Sequence of chain 33.A:
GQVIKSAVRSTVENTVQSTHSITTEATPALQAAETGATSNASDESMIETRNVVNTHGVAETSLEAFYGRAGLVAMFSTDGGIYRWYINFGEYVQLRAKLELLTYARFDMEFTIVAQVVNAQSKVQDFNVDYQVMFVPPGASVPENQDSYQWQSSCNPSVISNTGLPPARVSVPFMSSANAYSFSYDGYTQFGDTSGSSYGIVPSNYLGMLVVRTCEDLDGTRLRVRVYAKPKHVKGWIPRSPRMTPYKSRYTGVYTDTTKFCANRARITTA

Binding-site contacts:
Ligand atom C contacts residue LEU75 of chain 33.A at 4.2 Å (hydrophobic).
Ligand atom OXT contacts residue CYS1 of chain 33.P at 4.0 Å.
Ligand atom O contacts residue TRP154 of chain 32.A at 4.1 Å.
Ligand atom C contacts residue ARG229 of chain 33.A at 3.7 Å.
Ligand atom CA contacts residue MET78 of chain 33.A at 4.0 Å (hydrophobic).
Ligand atom CA contacts residue SER151 of chain 32.A at 4.0 Å.
Ligand atom O contacts residue ARG229 of chain 33.A at 2.9 Å (salt-bridge).
Ligand atom O contacts residue LEU75 of chain 33.A at 3.8 Å.
Ligand atom OXT contacts residue MET78 of chain 33.A at 3.5 Å (h-bond).
Ligand atom N contacts residue CYS1 of chain 33.P at 1.3 Å.
Ligand atom OXT contacts residue ASP150 of chain 32.A at 4.3 Å.
Ligand atom OXT contacts residue ARG229 of chain 33.A at 3.1 Å (salt-bridge).
Ligand atom O contacts residue ARG216 of chain 32.A at 2.9 Å (salt-bridge).
Ligand atom N contacts residue SER151 of chain 32.A at 3.5 Å (h-bond).
Ligand atom C contacts residue ARG216 of chain 32.A at 3.6 Å.
Ligand atom N contacts residue ASP150 of chain 32.A at 3.4 Å (salt-bridge).
Ligand atom CA contacts residue GLN155 of chain 32.A at 4.3 Å.
Ligand atom CA contacts residue LEU75 of chain 33.A at 3.7 Å (hydrophobic).
Ligand atom N contacts residue MET78 of chain 33.A at 3.8 Å.
Ligand atom C contacts residue MET78 of chain 33.A at 3.6 Å (hydrophobic).
Ligand atom OXT contacts residue ARG216 of chain 32.A at 3.0 Å (salt-bridge).
Ligand atom CA contacts residue CYS1 of chain 33.P at 2.4 Å (hydrophobic).
Ligand atom O contacts residue MET78 of chain 33.A at 3.9 Å.
Ligand atom N contacts residue TYR152 of chain 32.A at 4.2 Å.
Ligand atom C contacts residue TRP154 of chain 32.A at 4.1 Å (hydrophobic).
Ligand atom CA contacts residue TRP154 of chain 32.A at 4.3 Å (hydrophobic).
Ligand atom C contacts residue CYS1 of chain 33.P at 3.7 Å (hydrophobic).

The small molecule below binds the protein below.
Small molecule (SMILES): NCC(=O)O

Sequence of chain 32.A:
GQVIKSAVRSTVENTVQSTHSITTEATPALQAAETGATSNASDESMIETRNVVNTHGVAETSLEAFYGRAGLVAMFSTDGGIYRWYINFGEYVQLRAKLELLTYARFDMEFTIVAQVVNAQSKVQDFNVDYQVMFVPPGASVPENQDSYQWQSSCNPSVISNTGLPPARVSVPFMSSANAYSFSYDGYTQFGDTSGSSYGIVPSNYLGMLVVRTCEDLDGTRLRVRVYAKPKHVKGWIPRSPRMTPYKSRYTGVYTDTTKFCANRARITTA